Binding-site contacts:
Ligand atom C1 contacts residue ALA90 of chain 1.A at 4.3 Å (hydrophobic).
Ligand atom C6 contacts residue TYR161 of chain 1.A at 4.0 Å (hydrophobic).
Ligand atom C1' contacts residue VAL150 of chain 1.A at 4.4 Å (hydrophobic).
Ligand atom C1' contacts residue TYR161 of chain 1.A at 4.2 Å (hydrophobic).
Ligand atom C2 contacts residue LEU164 of chain 1.A at 4.1 Å (hydrophobic).
Ligand atom C1' contacts residue ARG86 of chain 1.A at 3.5 Å.
Ligand atom O1' contacts residue ARG86 of chain 1.A at 2.7 Å (salt-bridge).
Ligand atom C3 contacts residue ALA101 of chain 1.A at 3.8 Å (hydrophobic).
Ligand atom C4 contacts residue PHE157 of chain 1.A at 4.2 Å (hydrophobic).
Ligand atom C4 contacts residue ALA98 of chain 1.A at 3.9 Å (hydrophobic).
Ligand atom O2 contacts residue ALA90 of chain 1.A at 3.8 Å.
Ligand atom C3 contacts residue ALA90 of chain 1.A at 3.9 Å (hydrophobic).
Ligand atom C2 contacts residue ALA90 of chain 1.A at 3.8 Å (hydrophobic).
Ligand atom C4 contacts residue GLU97 of chain 1.A at 3.9 Å.
Ligand atom O1' contacts residue LEU164 of chain 1.A at 3.4 Å.
Ligand atom C5 contacts residue CYS160 of chain 1.A at 3.7 Å (hydrophobic).
Ligand atom C3 contacts residue THR149 of chain 1.A at 4.0 Å.
Ligand atom O2' contacts residue TYR161 of chain 1.A at 3.2 Å.
Ligand atom C1 contacts residue GLY153 of chain 1.A at 4.1 Å.
Ligand atom C2 contacts residue VAL150 of chain 1.A at 4.4 Å (hydrophobic).
Ligand atom C1' contacts residue LEU164 of chain 1.A at 3.2 Å (hydrophobic).
Ligand atom O2' contacts residue LEU164 of chain 1.A at 3.6 Å.
Ligand atom C6 contacts residue LEU164 of chain 1.A at 3.8 Å (hydrophobic).
Ligand atom O2' contacts residue ARG86 of chain 1.A at 2.7 Å (salt-bridge).
Ligand atom C4 contacts residue ALA101 of chain 1.A at 4.0 Å (hydrophobic).
Ligand atom C3 contacts residue GLY153 of chain 1.A at 4.2 Å.
Ligand atom C2 contacts residue GLY153 of chain 1.A at 4.3 Å.
Ligand atom O2' contacts residue CYS160 of chain 1.A at 4.4 Å.
Ligand atom C6 contacts residue GLY153 of chain 1.A at 3.7 Å.
Ligand atom C6 contacts residue CYS160 of chain 1.A at 3.9 Å (hydrophobic).
Ligand atom O1' contacts residue VAL150 of chain 1.A at 3.7 Å.
Ligand atom C4 contacts residue GLY153 of chain 1.A at 3.8 Å.
Ligand atom O2 contacts residue VAL87 of chain 1.A at 4.2 Å.
Ligand atom C5 contacts residue PHE157 of chain 1.A at 4.0 Å (hydrophobic).
Ligand atom C5 contacts residue GLY153 of chain 1.A at 3.5 Å.
Ligand atom C3 contacts residue ALA98 of chain 1.A at 4.0 Å (hydrophobic).
Ligand atom C1 contacts residue LEU164 of chain 1.A at 3.5 Å (hydrophobic).
Ligand atom O2 contacts residue THR149 of chain 1.A at 3.9 Å.
Ligand atom C2 contacts residue THR149 of chain 1.A at 4.0 Å.
Ligand atom O2 contacts residue VAL150 of chain 1.A at 3.8 Å.

Sequence of chain 1.A:
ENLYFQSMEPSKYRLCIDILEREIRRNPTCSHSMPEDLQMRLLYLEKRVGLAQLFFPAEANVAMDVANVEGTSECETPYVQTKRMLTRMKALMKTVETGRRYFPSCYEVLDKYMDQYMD

A protein and the small-molecule ligand that binds it are described below.
Small molecule (SMILES): O=C(O)c1ccccc1O